Sequence of chain 29.D:
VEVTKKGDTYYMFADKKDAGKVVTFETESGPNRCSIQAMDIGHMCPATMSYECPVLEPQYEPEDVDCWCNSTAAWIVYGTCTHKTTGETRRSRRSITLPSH

The protein below binds the small molecule below.
Small molecule (SMILES): CC(=O)N[C@@H]1[C@@H](O)[C@H](O)[C@@H](CO)O[C@H]1O

Binding-site contacts:
Ligand atom O7 contacts residue SER29 of chain 29.D at 4.4 Å.
Ligand atom C2 contacts residue ASN70 of chain 29.D at 2.5 Å.
Ligand atom C1 contacts residue ASN70 of chain 29.D at 1.4 Å.
Ligand atom O6 contacts residue ARG33 of chain 29.D at 3.2 Å (salt-bridge).
Ligand atom C1 contacts residue ARG33 of chain 29.D at 4.3 Å.
Ligand atom C1 contacts residue ASN32 of chain 29.D at 4.5 Å.
Ligand atom C5 contacts residue ARG33 of chain 29.D at 4.4 Å.
Ligand atom C2 contacts residue PRO31 of chain 29.D at 3.4 Å (hydrophobic).
Ligand atom C7 contacts residue PRO31 of chain 29.D at 3.1 Å (hydrophobic).
Ligand atom C1 contacts residue PRO31 of chain 29.D at 4.2 Å (hydrophobic).
Ligand atom O5 contacts residue ASN70 of chain 29.D at 2.4 Å (h-bond).
Ligand atom N2 contacts residue ASN32 of chain 29.D at 4.0 Å.
Ligand atom N2 contacts residue PRO31 of chain 29.D at 2.5 Å (h-bond).
Ligand atom N2 contacts residue ASN70 of chain 29.D at 2.9 Å (h-bond).
Ligand atom O7 contacts residue PRO31 of chain 29.D at 3.2 Å (h-bond).
Ligand atom C4 contacts residue ASN70 of chain 29.D at 4.2 Å.
Ligand atom C7 contacts residue ASN70 of chain 29.D at 3.1 Å.
Ligand atom O3 contacts residue PRO31 of chain 29.D at 3.4 Å (h-bond).
Ligand atom C8 contacts residue PRO31 of chain 29.D at 4.4 Å (hydrophobic).
Ligand atom C6 contacts residue ARG33 of chain 29.D at 3.3 Å.
Ligand atom C3 contacts residue ASN70 of chain 29.D at 3.8 Å.
Ligand atom O7 contacts residue SER71 of chain 29.D at 3.8 Å.
Ligand atom C3 contacts residue PRO31 of chain 29.D at 3.3 Å (hydrophobic).
Ligand atom O7 contacts residue ASN70 of chain 29.D at 3.3 Å (h-bond).
Ligand atom C8 contacts residue ASN70 of chain 29.D at 3.9 Å.
Ligand atom C5 contacts residue ASN70 of chain 29.D at 3.7 Å.